This small molecule binds to this protein.
Small molecule (SMILES): Nc1ncnc2c1ncn2[C@@H]1O[C@H](COP(=O)(O)OP(=O)(O)OP(O)(O)=S)[C@@H](O)[C@H]1O

Sequence of chain 1.C:
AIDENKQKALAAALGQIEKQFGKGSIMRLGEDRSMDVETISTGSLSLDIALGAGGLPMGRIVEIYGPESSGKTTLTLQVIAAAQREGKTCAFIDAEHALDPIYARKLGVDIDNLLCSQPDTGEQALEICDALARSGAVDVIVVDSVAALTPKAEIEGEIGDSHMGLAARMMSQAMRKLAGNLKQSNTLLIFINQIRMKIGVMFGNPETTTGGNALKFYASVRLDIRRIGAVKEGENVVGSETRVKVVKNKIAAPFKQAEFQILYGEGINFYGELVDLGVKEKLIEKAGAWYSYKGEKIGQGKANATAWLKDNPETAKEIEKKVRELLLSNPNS

Sequence of chain 1.D:
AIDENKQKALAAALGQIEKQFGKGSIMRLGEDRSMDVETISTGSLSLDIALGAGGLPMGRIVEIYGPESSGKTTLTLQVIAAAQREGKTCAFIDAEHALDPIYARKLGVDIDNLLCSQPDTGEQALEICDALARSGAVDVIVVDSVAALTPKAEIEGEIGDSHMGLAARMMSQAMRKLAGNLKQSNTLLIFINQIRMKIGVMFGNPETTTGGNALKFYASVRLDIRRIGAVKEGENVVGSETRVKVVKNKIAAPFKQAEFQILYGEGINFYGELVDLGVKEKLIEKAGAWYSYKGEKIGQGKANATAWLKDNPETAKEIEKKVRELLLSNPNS

Binding-site contacts:
Ligand atom O3G contacts residue LYS249 of chain 1.C at 3.0 Å (salt-bridge).
Ligand atom PG contacts residue MG1 of chain 1.S at 3.6 Å.
Ligand atom O3' contacts residue TYR265 of chain 1.D at 3.3 Å.
Ligand atom C5 contacts residue TYR104 of chain 1.D at 3.6 Å (hydrophobic).
Ligand atom O2G contacts residue MG1 of chain 1.S at 2.1 Å.
Ligand atom N1 contacts residue TYR104 of chain 1.D at 3.5 Å.
Ligand atom O1A contacts residue GLY72 of chain 1.D at 3.4 Å.
Ligand atom N6 contacts residue ASP101 of chain 1.D at 3.8 Å.
Ligand atom O2B contacts residue LYS73 of chain 1.D at 2.7 Å (salt-bridge).
Ligand atom O2' contacts residue ASN250 of chain 1.C at 2.9 Å (h-bond).
Ligand atom O2B contacts residue GLY72 of chain 1.D at 3.0 Å (h-bond).
Ligand atom O3G contacts residue SER70 of chain 1.D at 3.5 Å (h-bond).
Ligand atom O3B contacts residue SER70 of chain 1.D at 3.0 Å (h-bond).
Ligand atom C2 contacts residue ALA253 of chain 1.C at 3.6 Å (hydrophobic).
Ligand atom O4' contacts residue TYR104 of chain 1.D at 3.7 Å.
Ligand atom C6 contacts residue TYR104 of chain 1.D at 3.3 Å (hydrophobic).
Ligand atom N6 contacts residue TYR104 of chain 1.D at 3.4 Å.
Ligand atom O1A contacts residue THR74 of chain 1.D at 3.7 Å.
Ligand atom O3A contacts residue SER70 of chain 1.D at 3.4 Å.
Ligand atom O2G contacts residue GLU97 of chain 1.D at 3.7 Å.
Ligand atom PB contacts residue MG1 of chain 1.S at 3.6 Å.
Ligand atom O3G contacts residue LYS251 of chain 1.C at 3.5 Å.
Ligand atom S1G contacts residue PHE218 of chain 1.C at 3.2 Å (h-bond).
Ligand atom O1A contacts residue THR75 of chain 1.D at 2.9 Å (h-bond).
Ligand atom O2' contacts residue PRO255 of chain 1.C at 3.4 Å.
Ligand atom C5' contacts residue GLY72 of chain 1.D at 3.7 Å.
Ligand atom O2G contacts residue LYS251 of chain 1.C at 3.5 Å.
Ligand atom O3A contacts residue GLY72 of chain 1.D at 3.5 Å (h-bond).
Ligand atom S1G contacts residue GLU97 of chain 1.D at 3.6 Å (salt-bridge).
Ligand atom N1 contacts residue ALA253 of chain 1.C at 3.6 Å.
Ligand atom O1B contacts residue THR74 of chain 1.D at 2.6 Å (h-bond).
Ligand atom C4 contacts residue TYR104 of chain 1.D at 3.7 Å (hydrophobic).
Ligand atom O1B contacts residue MG1 of chain 1.S at 2.2 Å.
Ligand atom C2 contacts residue TYR104 of chain 1.D at 3.7 Å (hydrophobic).
Ligand atom PB contacts residue LYS73 of chain 1.D at 3.7 Å.
Ligand atom O2B contacts residue SER71 of chain 1.D at 3.5 Å (h-bond).
Ligand atom O3B contacts residue LYS73 of chain 1.D at 3.5 Å (salt-bridge).
Ligand atom N6 contacts residue LYS251 of chain 1.C at 3.2 Å (salt-bridge).
Ligand atom C2 contacts residue ALA254 of chain 1.C at 3.5 Å (hydrophobic).
Ligand atom N7 contacts residue LYS251 of chain 1.C at 3.4 Å (salt-bridge).